The small molecule below binds the protein below.
Small molecule (SMILES): CC(=O)N[C@H]1[C@H](O[C@H]2[C@H](O)[C@@H](NC(C)=O)CO[C@@H]2CO)O[C@H](CO)[C@@H](O)[C@@H]1O

Sequence of chain 1.A:
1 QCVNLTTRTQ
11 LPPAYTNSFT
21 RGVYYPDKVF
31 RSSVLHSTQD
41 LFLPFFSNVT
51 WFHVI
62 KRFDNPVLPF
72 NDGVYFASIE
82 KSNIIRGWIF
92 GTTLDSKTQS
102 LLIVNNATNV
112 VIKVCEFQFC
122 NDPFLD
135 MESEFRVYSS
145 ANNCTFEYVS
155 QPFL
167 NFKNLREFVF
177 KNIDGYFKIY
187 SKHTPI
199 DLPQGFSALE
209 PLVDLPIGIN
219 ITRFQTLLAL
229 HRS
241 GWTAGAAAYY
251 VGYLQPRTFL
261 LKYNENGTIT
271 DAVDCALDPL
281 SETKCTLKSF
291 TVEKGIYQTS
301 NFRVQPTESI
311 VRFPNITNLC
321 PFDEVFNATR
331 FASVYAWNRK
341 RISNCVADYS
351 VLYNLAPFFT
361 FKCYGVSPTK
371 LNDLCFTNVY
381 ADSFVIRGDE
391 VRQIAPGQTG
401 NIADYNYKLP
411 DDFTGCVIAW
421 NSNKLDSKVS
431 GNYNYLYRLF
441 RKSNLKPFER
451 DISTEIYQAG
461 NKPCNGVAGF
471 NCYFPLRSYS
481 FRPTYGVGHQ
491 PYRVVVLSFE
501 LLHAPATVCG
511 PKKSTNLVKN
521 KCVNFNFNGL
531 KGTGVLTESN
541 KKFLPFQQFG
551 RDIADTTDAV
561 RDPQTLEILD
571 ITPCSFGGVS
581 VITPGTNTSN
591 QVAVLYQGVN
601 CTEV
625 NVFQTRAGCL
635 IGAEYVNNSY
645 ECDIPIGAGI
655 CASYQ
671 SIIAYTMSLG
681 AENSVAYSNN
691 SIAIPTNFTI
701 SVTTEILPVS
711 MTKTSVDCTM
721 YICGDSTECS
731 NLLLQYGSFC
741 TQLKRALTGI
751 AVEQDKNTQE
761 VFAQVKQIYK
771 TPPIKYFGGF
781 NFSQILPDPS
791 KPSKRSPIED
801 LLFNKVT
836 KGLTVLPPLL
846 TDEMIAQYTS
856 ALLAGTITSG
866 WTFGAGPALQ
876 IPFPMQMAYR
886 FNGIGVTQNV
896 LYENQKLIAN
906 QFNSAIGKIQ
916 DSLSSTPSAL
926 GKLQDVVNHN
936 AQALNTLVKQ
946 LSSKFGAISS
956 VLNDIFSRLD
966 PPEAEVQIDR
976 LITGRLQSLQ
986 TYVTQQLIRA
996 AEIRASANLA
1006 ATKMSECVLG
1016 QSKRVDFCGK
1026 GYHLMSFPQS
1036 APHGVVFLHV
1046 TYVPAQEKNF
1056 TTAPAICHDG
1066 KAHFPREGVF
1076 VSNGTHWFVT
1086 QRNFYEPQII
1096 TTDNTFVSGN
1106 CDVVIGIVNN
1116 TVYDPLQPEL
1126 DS

Binding-site contacts:
Ligand atom N2 contacts residue THR1080 of chain 1.A at 3.4 Å.
Ligand atom O7 contacts residue ASN1078 of chain 1.A at 3.3 Å (h-bond).
Ligand atom C6 contacts residue PHE1083 of chain 1.A at 3.6 Å (hydrophobic).
Ligand atom C7 contacts residue HIS1081 of chain 1.A at 4.2 Å.
Ligand atom C7 contacts residue ASN1078 of chain 1.A at 3.3 Å.
Ligand atom C3 contacts residue HIS1081 of chain 1.A at 3.9 Å.
Ligand atom C1 contacts residue ASN1078 of chain 1.A at 1.4 Å.
Ligand atom C8 contacts residue THR1080 of chain 1.A at 4.1 Å.
Ligand atom C5 contacts residue PHE1083 of chain 1.A at 3.9 Å (hydrophobic).
Ligand atom C3 contacts residue THR1080 of chain 1.A at 4.1 Å.
Ligand atom O7 contacts residue HIS1081 of chain 1.A at 3.6 Å (h-bond).
Ligand atom C8 contacts residue ASN1078 of chain 1.A at 3.7 Å.
Ligand atom O5 contacts residue ASN1078 of chain 1.A at 2.4 Å (h-bond).
Ligand atom O4 contacts residue HIS1081 of chain 1.A at 3.4 Å.
Ligand atom C7 contacts residue THR1080 of chain 1.A at 4.3 Å.
Ligand atom C1 contacts residue HIS1081 of chain 1.A at 4.4 Å.
Ligand atom C4 contacts residue ASN1078 of chain 1.A at 4.2 Å.
Ligand atom N2 contacts residue ASN1078 of chain 1.A at 2.9 Å (h-bond).
Ligand atom C5 contacts residue HIS1081 of chain 1.A at 3.7 Å.
Ligand atom C2 contacts residue THR1080 of chain 1.A at 4.2 Å.
Ligand atom C4 contacts residue HIS1081 of chain 1.A at 3.8 Å.
Ligand atom C3 contacts residue ASN1078 of chain 1.A at 3.8 Å.
Ligand atom O5 contacts residue PHE1083 of chain 1.A at 3.9 Å.
Ligand atom C5 contacts residue ASN1078 of chain 1.A at 3.7 Å.
Ligand atom C2 contacts residue ASN1078 of chain 1.A at 2.5 Å.